A protein and the small-molecule ligand that binds it are described below.
Small molecule (SMILES): Cc1nn(C)cc1S(=O)(=O)NC(=O)c1ccc(-n2ccc(OCC(C)(C)C(F)(F)F)n2)nc1N1C[C@@H](C)CC1(C)C

Binding-site contacts:
Ligand atom C23 contacts residue LEU24 of chain 1.A at 3.8 Å (hydrophobic).
Ligand atom C17 contacts residue MET1104 of chain 1.A at 4.2 Å (hydrophobic).
Ligand atom F1 contacts residue PHE16 of chain 1.A at 4.2 Å.
Ligand atom N4 contacts residue ARG1101 of chain 1.A at 4.0 Å.
Ligand atom C23 contacts residue TYR1031 of chain 1.A at 3.9 Å (hydrophobic).
Ligand atom N5 contacts residue ARG21 of chain 1.A at 3.7 Å.
Ligand atom F2 contacts residue MET1104 of chain 1.A at 3.1 Å.
Ligand atom N2 contacts residue MET1104 of chain 1.A at 4.0 Å.
Ligand atom O1 contacts residue TRP1097 of chain 1.A at 3.6 Å.
Ligand atom C19 contacts residue ARG21 of chain 1.A at 4.0 Å.
Ligand atom C8 contacts residue ARG1101 of chain 1.A at 4.2 Å.
Ligand atom O contacts residue MET1104 of chain 1.A at 3.6 Å.
Ligand atom O2 contacts residue ARG1101 of chain 1.A at 3.1 Å (salt-bridge).
Ligand atom N3 contacts residue MET1104 of chain 1.A at 3.4 Å (h-bond).
Ligand atom C23 contacts residue TRP1097 of chain 1.A at 4.1 Å (hydrophobic).
Ligand atom C25 contacts residue ARG1101 of chain 1.A at 3.6 Å.
Ligand atom N5 contacts residue TRP1097 of chain 1.A at 4.2 Å.
Ligand atom O3 contacts residue ARG21 of chain 1.A at 3.4 Å (salt-bridge).
Ligand atom S contacts residue ARG1101 of chain 1.A at 4.2 Å.
Ligand atom C11 contacts residue ILE1108 of chain 1.A at 4.0 Å (hydrophobic).
Ligand atom C5 contacts residue ARG1101 of chain 1.A at 4.0 Å.
Ligand atom F2 contacts residue ILE132 of chain 1.A at 4.2 Å.
Ligand atom O1 contacts residue ARG1101 of chain 1.A at 3.1 Å (salt-bridge).
Ligand atom O3 contacts residue SER18 of chain 1.A at 4.0 Å.
Ligand atom F contacts residue ILE132 of chain 1.A at 3.3 Å.
Ligand atom C11 contacts residue MET1104 of chain 1.A at 3.8 Å (hydrophobic).
Ligand atom F1 contacts residue MET1104 of chain 1.A at 3.8 Å.
Ligand atom C18 contacts residue ARG1101 of chain 1.A at 3.6 Å.
Ligand atom C12 contacts residue MET1104 of chain 1.A at 3.6 Å (hydrophobic).
Ligand atom C6 contacts residue ARG1101 of chain 1.A at 3.5 Å.
Ligand atom O2 contacts residue SER18 of chain 1.A at 3.4 Å (h-bond).
Ligand atom C20 contacts residue ARG21 of chain 1.A at 3.6 Å.
Ligand atom C8 contacts residue MET1104 of chain 1.A at 4.2 Å (hydrophobic).
Ligand atom C21 contacts residue ARG21 of chain 1.A at 4.0 Å.
Ligand atom S contacts residue SER18 of chain 1.A at 4.2 Å.
Ligand atom C15 contacts residue ILE1108 of chain 1.A at 3.7 Å (hydrophobic).
Ligand atom C7 contacts residue ARG1101 of chain 1.A at 3.7 Å.
Ligand atom N6 contacts residue ARG21 of chain 1.A at 4.0 Å.
Ligand atom C23 contacts residue ARG21 of chain 1.A at 3.9 Å.
Ligand atom C20 contacts residue TRP1097 of chain 1.A at 4.1 Å (hydrophobic).

Sequence of chain 1.A:
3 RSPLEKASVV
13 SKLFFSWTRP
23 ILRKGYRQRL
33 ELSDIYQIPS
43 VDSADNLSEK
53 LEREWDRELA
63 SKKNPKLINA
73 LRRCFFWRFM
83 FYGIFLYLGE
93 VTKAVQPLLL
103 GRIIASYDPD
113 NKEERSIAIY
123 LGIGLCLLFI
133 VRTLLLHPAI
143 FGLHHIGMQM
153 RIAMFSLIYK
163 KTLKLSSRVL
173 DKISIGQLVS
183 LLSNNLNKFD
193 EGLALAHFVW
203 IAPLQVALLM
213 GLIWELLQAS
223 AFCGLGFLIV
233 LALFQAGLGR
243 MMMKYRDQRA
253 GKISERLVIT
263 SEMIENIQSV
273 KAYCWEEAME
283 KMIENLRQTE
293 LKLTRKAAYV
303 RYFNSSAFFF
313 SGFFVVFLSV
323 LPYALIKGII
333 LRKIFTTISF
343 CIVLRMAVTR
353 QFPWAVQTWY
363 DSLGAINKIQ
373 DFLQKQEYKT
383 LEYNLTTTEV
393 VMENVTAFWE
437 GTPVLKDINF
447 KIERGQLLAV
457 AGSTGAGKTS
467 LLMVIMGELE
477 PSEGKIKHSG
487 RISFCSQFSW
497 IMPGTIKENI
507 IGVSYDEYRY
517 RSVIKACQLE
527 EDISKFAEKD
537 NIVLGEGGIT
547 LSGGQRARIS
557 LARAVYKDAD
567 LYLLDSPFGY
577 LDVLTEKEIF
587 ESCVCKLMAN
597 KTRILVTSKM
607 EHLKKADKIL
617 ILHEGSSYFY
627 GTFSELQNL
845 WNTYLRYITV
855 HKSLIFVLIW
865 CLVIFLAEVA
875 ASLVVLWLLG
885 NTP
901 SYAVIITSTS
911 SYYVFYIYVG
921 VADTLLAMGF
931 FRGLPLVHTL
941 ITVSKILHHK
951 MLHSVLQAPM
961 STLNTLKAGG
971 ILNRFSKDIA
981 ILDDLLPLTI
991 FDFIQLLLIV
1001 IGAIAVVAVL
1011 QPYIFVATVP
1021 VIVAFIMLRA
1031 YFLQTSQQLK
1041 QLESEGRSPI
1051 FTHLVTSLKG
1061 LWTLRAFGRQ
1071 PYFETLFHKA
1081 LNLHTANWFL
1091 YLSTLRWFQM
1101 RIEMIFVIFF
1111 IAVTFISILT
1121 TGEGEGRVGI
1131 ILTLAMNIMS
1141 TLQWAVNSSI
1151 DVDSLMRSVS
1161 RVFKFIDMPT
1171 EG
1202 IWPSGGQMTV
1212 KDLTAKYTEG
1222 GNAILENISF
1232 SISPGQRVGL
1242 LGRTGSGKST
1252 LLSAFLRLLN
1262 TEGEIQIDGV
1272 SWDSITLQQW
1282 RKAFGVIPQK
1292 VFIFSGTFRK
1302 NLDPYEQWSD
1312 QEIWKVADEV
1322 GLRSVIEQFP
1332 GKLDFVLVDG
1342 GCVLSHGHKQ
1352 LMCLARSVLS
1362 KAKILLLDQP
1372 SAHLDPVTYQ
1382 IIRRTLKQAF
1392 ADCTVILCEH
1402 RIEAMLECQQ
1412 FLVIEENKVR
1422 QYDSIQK